Binding-site contacts:
Ligand atom CAI contacts residue GLN407 of chain 1.B at 3.7 Å.
Ligand atom CAI contacts residue VAL305 of chain 1.B at 3.2 Å (hydrophobic).
Ligand atom CAE contacts residue NO1 of chain 1.G at 4.0 Å.
Ligand atom CZ contacts residue HEM1 of chain 1.F at 3.2 Å.
Ligand atom C contacts residue PHE190 of chain 1.B at 4.0 Å (hydrophobic).
Ligand atom CAC contacts residue VAL251 of chain 1.B at 3.6 Å (hydrophobic).
Ligand atom CAG contacts residue PHE307 of chain 1.B at 3.9 Å (hydrophobic).
Ligand atom N contacts residue PHE307 of chain 1.B at 3.8 Å.
Ligand atom CZ contacts residue NO1 of chain 1.G at 3.9 Å.
Ligand atom CAN contacts residue PHE190 of chain 1.B at 3.3 Å (hydrophobic).
Ligand atom CAE contacts residue PHE307 of chain 1.B at 3.5 Å (hydrophobic).
Ligand atom O contacts residue GLN407 of chain 1.B at 3.4 Å.
Ligand atom CE1 contacts residue HEM1 of chain 1.F at 3.7 Å.
Ligand atom CAB contacts residue VAL251 of chain 1.B at 3.3 Å (hydrophobic).
Ligand atom CAK contacts residue PHE307 of chain 1.B at 4.0 Å (hydrophobic).
Ligand atom CAD contacts residue PHE307 of chain 1.B at 3.9 Å (hydrophobic).
Ligand atom CB contacts residue ILE302 of chain 1.B at 3.6 Å (hydrophobic).
Ligand atom CD1 contacts residue ILE302 of chain 1.B at 4.0 Å (hydrophobic).
Ligand atom NAJ contacts residue NO1 of chain 1.G at 3.4 Å (h-bond).
Ligand atom OAP contacts residue PHE189 of chain 1.B at 2.7 Å (h-bond).
Ligand atom CE1 contacts residue THR306 of chain 1.B at 3.1 Å.
Ligand atom NAJ contacts residue PHE307 of chain 1.B at 3.7 Å.
Ligand atom CAO contacts residue PHE190 of chain 1.B at 3.3 Å (hydrophobic).
Ligand atom CAD contacts residue MET105 of chain 1.B at 3.9 Å (hydrophobic).
Ligand atom NAX contacts residue PHE307 of chain 1.B at 4.0 Å.
Ligand atom CAO contacts residue PHE189 of chain 1.B at 3.0 Å (hydrophobic).
Ligand atom CAL contacts residue PHE307 of chain 1.B at 3.6 Å (hydrophobic).
Ligand atom CA contacts residue GLN407 of chain 1.B at 3.5 Å.
Ligand atom CE2 contacts residue NO1 of chain 1.G at 3.5 Å.
Ligand atom CAB contacts residue THR102 of chain 1.B at 3.8 Å.
Ligand atom CAF contacts residue PHE307 of chain 1.B at 3.6 Å (hydrophobic).
Ligand atom O contacts residue PHE190 of chain 1.B at 3.1 Å.
Ligand atom CG contacts residue ILE302 of chain 1.B at 3.8 Å (hydrophobic).
Ligand atom CAC contacts residue MET105 of chain 1.B at 3.5 Å (hydrophobic).
Ligand atom CE2 contacts residue HEM1 of chain 1.F at 3.5 Å.
Ligand atom CAM contacts residue LEU254 of chain 1.B at 3.9 Å (hydrophobic).
Ligand atom CB contacts residue GLN407 of chain 1.B at 3.5 Å.
Ligand atom CD1 contacts residue THR306 of chain 1.B at 3.4 Å.
Ligand atom CAI contacts residue THR306 of chain 1.B at 3.9 Å.
Ligand atom C contacts residue GLN407 of chain 1.B at 3.5 Å.

This small molecule binds to this protein.
Small molecule (SMILES): CN[C@@H](Cc1ccccc1)C(=O)N[C@H](CO)Cc1c[nH]c2ccccc12

Sequence of chain 1.B:
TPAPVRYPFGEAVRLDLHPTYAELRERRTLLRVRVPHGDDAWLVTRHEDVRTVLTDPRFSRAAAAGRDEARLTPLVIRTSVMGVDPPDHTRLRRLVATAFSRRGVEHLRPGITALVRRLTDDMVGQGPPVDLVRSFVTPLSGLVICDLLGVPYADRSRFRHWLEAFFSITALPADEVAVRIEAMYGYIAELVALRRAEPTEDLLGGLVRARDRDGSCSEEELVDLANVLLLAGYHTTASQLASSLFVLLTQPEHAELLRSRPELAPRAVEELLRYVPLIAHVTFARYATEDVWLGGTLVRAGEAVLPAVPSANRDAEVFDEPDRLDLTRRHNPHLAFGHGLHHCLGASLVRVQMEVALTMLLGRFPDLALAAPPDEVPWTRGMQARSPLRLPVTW